Sequence of chain 1.A:
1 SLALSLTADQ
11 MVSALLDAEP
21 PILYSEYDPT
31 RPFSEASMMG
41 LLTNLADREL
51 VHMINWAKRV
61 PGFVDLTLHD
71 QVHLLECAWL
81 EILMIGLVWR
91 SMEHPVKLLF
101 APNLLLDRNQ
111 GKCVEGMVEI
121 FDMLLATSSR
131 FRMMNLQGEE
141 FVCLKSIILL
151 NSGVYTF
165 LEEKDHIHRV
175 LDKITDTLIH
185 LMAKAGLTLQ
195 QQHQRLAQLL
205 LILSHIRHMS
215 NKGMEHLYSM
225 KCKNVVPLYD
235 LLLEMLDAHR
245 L

A protein and the small-molecule ligand that binds it are described below.
Small molecule (SMILES): CC[C@H](C)[C@H](NC(=O)[C@H](CCCCN)NC(=O)[C@@H](N)CC1=NC=NC1)C(=O)N[C@@H](CC(C)C)C(=O)N[C@@H](CC1=NC=NC1)C(=O)N[C@@H](CCCN=C(N)N)C(=O)N[C@@H](CC(C)C)C(=O)N[C@@H](CC(C)C)C(=O)N[C@@H](CCC(N)=O)C(=O)N[C@@H](CC(=O)O)C(=O)N[C@H](C=O)CO

Binding-site contacts:
Ligand atom N contacts residue LYS58 of chain 1.A at 3.7 Å.
Ligand atom N contacts residue GLU238 of chain 1.A at 3.4 Å (salt-bridge).
Ligand atom CD2 contacts residue VAL72 of chain 1.A at 3.8 Å (hydrophobic).
Ligand atom O contacts residue LYS58 of chain 1.A at 3.0 Å.
Ligand atom CG contacts residue LEU68 of chain 1.A at 3.8 Å (hydrophobic).
Ligand atom O contacts residue ILE54 of chain 1.A at 3.7 Å.
Ligand atom CE1 contacts residue GLU76 of chain 1.A at 3.1 Å.
Ligand atom NE2 contacts residue VAL72 of chain 1.A at 3.0 Å.
Ligand atom N contacts residue GLU238 of chain 1.A at 3.0 Å (salt-bridge).
Ligand atom CA contacts residue GLU238 of chain 1.A at 3.5 Å.
Ligand atom CE1 contacts residue LEU68 of chain 1.A at 3.8 Å (hydrophobic).
Ligand atom CA contacts residue LYS58 of chain 1.A at 3.6 Å.
Ligand atom O contacts residue LYS58 of chain 1.A at 3.4 Å (salt-bridge).
Ligand atom CD2 contacts residue ILE54 of chain 1.A at 3.6 Å (hydrophobic).
Ligand atom N contacts residue GLU238 of chain 1.A at 3.6 Å (salt-bridge).
Ligand atom CD contacts residue LEU68 of chain 1.A at 3.9 Å (hydrophobic).
Ligand atom CD2 contacts residue MET239 of chain 1.A at 3.9 Å (hydrophobic).
Ligand atom CG2 contacts residue LEU235 of chain 1.A at 3.3 Å (hydrophobic).
Ligand atom CG2 contacts residue GLU238 of chain 1.A at 3.8 Å.
Ligand atom CB contacts residue GLU238 of chain 1.A at 3.0 Å.
Ligand atom CA contacts residue GLU238 of chain 1.A at 3.4 Å.
Ligand atom ND1 contacts residue LEU68 of chain 1.A at 3.5 Å.
Ligand atom C contacts residue ILE54 of chain 1.A at 3.9 Å (hydrophobic).
Ligand atom CD1 contacts residue ILE54 of chain 1.A at 3.3 Å (hydrophobic).
Ligand atom C contacts residue GLU238 of chain 1.A at 3.8 Å.
Ligand atom CB contacts residue ILE54 of chain 1.A at 3.9 Å (hydrophobic).
Ligand atom CD2 contacts residue GLU76 of chain 1.A at 3.1 Å.
Ligand atom OE1 contacts residue LEU68 of chain 1.A at 3.0 Å.
Ligand atom CG1 contacts residue GLU238 of chain 1.A at 3.9 Å.
Ligand atom ND1 contacts residue VAL72 of chain 1.A at 3.6 Å.
Ligand atom CD2 contacts residue GLU76 of chain 1.A at 3.7 Å.
Ligand atom CD1 contacts residue ASP234 of chain 1.A at 3.5 Å.
Ligand atom NE2 contacts residue GLU76 of chain 1.A at 2.4 Å (salt-bridge).
Ligand atom N contacts residue GLU238 of chain 1.A at 3.1 Å (salt-bridge).
Ligand atom C contacts residue LYS58 of chain 1.A at 3.4 Å.
Ligand atom CD2 contacts residue LEU75 of chain 1.A at 3.8 Å (hydrophobic).
Ligand atom C contacts residue GLU238 of chain 1.A at 3.6 Å.
Ligand atom CE1 contacts residue VAL72 of chain 1.A at 3.3 Å (hydrophobic).
Ligand atom CD1 contacts residue VAL72 of chain 1.A at 3.4 Å (hydrophobic).
Ligand atom CD1 contacts residue LEU235 of chain 1.A at 3.8 Å (hydrophobic).